Sequence of chain 1.A:
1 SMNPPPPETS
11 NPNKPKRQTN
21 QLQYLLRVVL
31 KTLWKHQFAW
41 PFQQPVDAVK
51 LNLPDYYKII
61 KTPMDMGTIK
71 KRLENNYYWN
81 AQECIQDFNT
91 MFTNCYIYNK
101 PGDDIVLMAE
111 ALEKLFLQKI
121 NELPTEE

Binding-site contacts:
Ligand atom N10 contacts residue PRO41 of chain 1.A at 3.8 Å.
Ligand atom C05 contacts residue LEU51 of chain 1.A at 4.0 Å (hydrophobic).
Ligand atom C26 contacts residue VAL46 of chain 1.A at 3.9 Å (hydrophobic).
Ligand atom C31 contacts residue PRO41 of chain 1.A at 3.8 Å (hydrophobic).
Ligand atom C25 contacts residue ASN99 of chain 1.A at 3.9 Å.
Ligand atom C18 contacts residue ASN99 of chain 1.A at 3.0 Å.
Ligand atom N17 contacts residue ASN99 of chain 1.A at 3.0 Å (h-bond).
Ligand atom C18 contacts residue TYR98 of chain 1.A at 3.9 Å (hydrophobic).
Ligand atom C21 contacts residue LEU53 of chain 1.A at 3.5 Å (hydrophobic).
Ligand atom C09 contacts residue PRO41 of chain 1.A at 4.0 Å (hydrophobic).
Ligand atom C31 contacts residue ILE105 of chain 1.A at 3.7 Å (hydrophobic).
Ligand atom C33 contacts residue TRP40 of chain 1.A at 3.5 Å (hydrophobic).
Ligand atom C11 contacts residue LEU51 of chain 1.A at 3.5 Å (hydrophobic).
Ligand atom C27 contacts residue VAL46 of chain 1.A at 3.7 Å (hydrophobic).
Ligand atom C12 contacts residue LEU51 of chain 1.A at 3.6 Å (hydrophobic).
Ligand atom N17 contacts residue TYR98 of chain 1.A at 4.0 Å.
Ligand atom C15 contacts residue ILE105 of chain 1.A at 4.0 Å (hydrophobic).
Ligand atom C28 contacts residue TYR56 of chain 1.A at 3.2 Å (hydrophobic).
Ligand atom F32 contacts residue MET64 of chain 1.A at 3.8 Å.
Ligand atom O08 contacts residue TRP40 of chain 1.A at 3.3 Å.
Ligand atom C29 contacts residue PHE42 of chain 1.A at 3.7 Å (hydrophobic).
Ligand atom C16 contacts residue ILE105 of chain 1.A at 3.8 Å (hydrophobic).
Ligand atom C12 contacts residue PRO41 of chain 1.A at 3.9 Å (hydrophobic).
Ligand atom C27 contacts residue TYR56 of chain 1.A at 3.4 Å (hydrophobic).
Ligand atom N10 contacts residue LEU51 of chain 1.A at 3.8 Å.
Ligand atom C30 contacts residue PHE42 of chain 1.A at 3.3 Å (hydrophobic).
Ligand atom C28 contacts residue VAL46 of chain 1.A at 3.7 Å (hydrophobic).
Ligand atom C33 contacts residue ILE105 of chain 1.A at 3.6 Å (hydrophobic).
Ligand atom C22 contacts residue LEU53 of chain 1.A at 3.8 Å (hydrophobic).
Ligand atom F32 contacts residue PHE42 of chain 1.A at 3.4 Å.
Ligand atom C04 contacts residue TRP40 of chain 1.A at 3.9 Å (hydrophobic).
Ligand atom C01 contacts residue ASP104 of chain 1.A at 3.6 Å.
Ligand atom C30 contacts residue PRO41 of chain 1.A at 3.4 Å (hydrophobic).
Ligand atom C18 contacts residue ILE105 of chain 1.A at 4.0 Å (hydrophobic).
Ligand atom F32 contacts residue MET91 of chain 1.A at 3.5 Å.
Ligand atom C29 contacts residue VAL46 of chain 1.A at 3.9 Å (hydrophobic).
Ligand atom C11 contacts residue PRO41 of chain 1.A at 3.5 Å (hydrophobic).
Ligand atom C13 contacts residue LEU51 of chain 1.A at 4.0 Å (hydrophobic).
Ligand atom C33 contacts residue PRO41 of chain 1.A at 3.7 Å (hydrophobic).
Ligand atom C03 contacts residue TRP40 of chain 1.A at 3.8 Å (hydrophobic).

The small molecule below binds the protein below.
Small molecule (SMILES): Cc1cccc(Oc2nccc(-c3c(-c4ccc(F)cc4)ncn3C3CCNCC3)n2)c1C